The protein below binds the small molecule below.
Small molecule (SMILES): OC[C@H]1O[C@@H](O[C@H]2[C@H](O)[C@@H](O)[C@H](O[C@H]3[C@H](O)[C@@H](O)[C@H](O[C@H]4[C@H](O)[C@@H](O)[C@H](O[C@H]5[C@H](O)[C@@H](O)[C@H](O[C@H]6[C@H](O)[C@@H](O)[C@H](O)O[C@@H]6CO)O[C@@H]5CO)O[C@@H]4CO)O[C@@H]3CO)O[C@@H]2CO)[C@H](O)[C@@H](O)[C@@H]1O

Binding-site contacts:
Ligand atom O2 contacts residue TYR142 of chain 1.A at 2.5 Å (h-bond).
Ligand atom C2 contacts residue TYR142 of chain 1.A at 3.2 Å (hydrophobic).
Ligand atom O6 contacts residue ASP176 of chain 1.A at 2.6 Å (salt-bridge).
Ligand atom O1 contacts residue K1 of chain 1.G at 2.7 Å.
Ligand atom O3 contacts residue ASN37 of chain 1.A at 3.3 Å (h-bond).
Ligand atom O6 contacts residue TYR244 of chain 1.A at 2.9 Å (h-bond).
Ligand atom O5 contacts residue ARG104 of chain 1.A at 3.2 Å (salt-bridge).
Ligand atom C5 contacts residue TRP38 of chain 1.A at 3.4 Å (hydrophobic).
Ligand atom C6 contacts residue ASP176 of chain 1.A at 3.1 Å.
Ligand atom O2 contacts residue ASN49 of chain 1.A at 3.4 Å (h-bond).
Ligand atom C2 contacts residue TRP38 of chain 1.A at 3.6 Å (hydrophobic).
Ligand atom O4 contacts residue TRP40 of chain 1.A at 3.5 Å.
Ligand atom O2 contacts residue ASN100 of chain 1.A at 2.6 Å (h-bond).
Ligand atom O2 contacts residue ASN37 of chain 1.A at 3.1 Å (h-bond).
Ligand atom O2 contacts residue ASP372 of chain 1.A at 3.0 Å (salt-bridge).
Ligand atom O1 contacts residue TYR142 of chain 1.A at 3.4 Å (h-bond).
Ligand atom C3 contacts residue ARG104 of chain 1.A at 3.6 Å.
Ligand atom O3 contacts residue ASN197 of chain 1.A at 3.4 Å.
Ligand atom O2 contacts residue SER369 of chain 1.A at 2.8 Å (h-bond).
Ligand atom O6 contacts residue LYS178 of chain 1.A at 2.9 Å (salt-bridge).
Ligand atom O6 contacts residue ASN49 of chain 1.A at 2.9 Å (h-bond).
Ligand atom O6 contacts residue VAL101 of chain 1.A at 3.0 Å (h-bond).
Ligand atom O3 contacts residue TRP40 of chain 1.A at 3.5 Å.
Ligand atom C6 contacts residue ARG104 of chain 1.A at 3.5 Å.
Ligand atom C5 contacts residue ASP176 of chain 1.A at 3.6 Å.
Ligand atom C3 contacts residue TRP40 of chain 1.A at 3.5 Å (hydrophobic).
Ligand atom O6 contacts residue ARG104 of chain 1.A at 2.9 Å (salt-bridge).
Ligand atom O3 contacts residue ARG104 of chain 1.A at 2.7 Å (salt-bridge).
Ligand atom O6 contacts residue TYR51 of chain 1.A at 3.5 Å.
Ligand atom O5 contacts residue ASN37 of chain 1.A at 3.5 Å (h-bond).
Ligand atom O3 contacts residue ASN49 of chain 1.A at 3.1 Å (h-bond).
Ligand atom C6 contacts residue ASN100 of chain 1.A at 3.4 Å.
Ligand atom C4 contacts residue TRP38 of chain 1.A at 3.5 Å (hydrophobic).
Ligand atom C6 contacts residue VAL101 of chain 1.A at 3.3 Å (hydrophobic).
Ligand atom O4 contacts residue TRP38 of chain 1.A at 3.6 Å.
Ligand atom C5 contacts residue TRP371 of chain 1.A at 3.5 Å (hydrophobic).
Ligand atom O4 contacts residue TRP371 of chain 1.A at 3.6 Å.
Ligand atom C6 contacts residue TRP38 of chain 1.A at 3.2 Å (hydrophobic).
Ligand atom C3 contacts residue ASN37 of chain 1.A at 3.4 Å.
Ligand atom O5 contacts residue TRP38 of chain 1.A at 3.6 Å (h-bond).

Sequence of chain 1.A:
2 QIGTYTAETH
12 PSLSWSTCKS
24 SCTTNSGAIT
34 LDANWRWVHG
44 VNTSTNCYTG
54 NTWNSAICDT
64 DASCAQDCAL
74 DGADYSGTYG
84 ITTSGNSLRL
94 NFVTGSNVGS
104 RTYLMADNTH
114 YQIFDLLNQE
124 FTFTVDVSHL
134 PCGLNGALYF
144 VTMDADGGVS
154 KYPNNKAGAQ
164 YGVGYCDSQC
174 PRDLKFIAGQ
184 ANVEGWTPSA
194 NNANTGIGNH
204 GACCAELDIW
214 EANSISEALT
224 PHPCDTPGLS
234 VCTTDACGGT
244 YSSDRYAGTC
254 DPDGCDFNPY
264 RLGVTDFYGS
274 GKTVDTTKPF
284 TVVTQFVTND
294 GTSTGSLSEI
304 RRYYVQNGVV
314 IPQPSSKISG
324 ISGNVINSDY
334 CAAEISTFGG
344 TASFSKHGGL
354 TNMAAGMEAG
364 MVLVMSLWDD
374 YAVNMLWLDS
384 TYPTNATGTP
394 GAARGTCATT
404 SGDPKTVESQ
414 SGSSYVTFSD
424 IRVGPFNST